The small molecule below binds the protein below.
Small molecule (SMILES): Nc1nc2c(ncn2[C@@H]2O[C@H](CO[P](=O)(O)O[P](=O)(O)NP(=O)(O)O)[C@@H](O)[C@H]2O)c(=O)[nH]1

Sequence of chain 1.A:
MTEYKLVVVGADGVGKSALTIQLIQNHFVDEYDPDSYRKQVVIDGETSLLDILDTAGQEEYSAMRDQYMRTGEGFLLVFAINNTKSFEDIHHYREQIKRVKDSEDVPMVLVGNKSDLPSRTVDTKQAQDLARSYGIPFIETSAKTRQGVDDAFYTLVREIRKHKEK

Binding-site contacts:
Ligand atom N3B contacts residue TYR32 of chain 1.A at 3.1 Å (h-bond).
Ligand atom O1A contacts residue ALA18 of chain 1.A at 2.7 Å (h-bond).
Ligand atom O6 contacts residue ASP119 of chain 1.A at 3.5 Å (salt-bridge).
Ligand atom O2G contacts residue GLY13 of chain 1.A at 3.3 Å (h-bond).
Ligand atom PG contacts residue MG1 of chain 1.H at 3.2 Å.
Ligand atom O2' contacts residue ASP30 of chain 1.A at 3.4 Å.
Ligand atom O6 contacts residue SER145 of chain 1.A at 3.4 Å.
Ligand atom O1G contacts residue MG1 of chain 1.H at 2.1 Å.
Ligand atom N2 contacts residue ASP119 of chain 1.A at 2.8 Å (salt-bridge).
Ligand atom O1A contacts residue GLY15 of chain 1.A at 3.5 Å.
Ligand atom C6 contacts residue ASP119 of chain 1.A at 3.5 Å.
Ligand atom O2A contacts residue TYR32 of chain 1.A at 3.5 Å.
Ligand atom O3G contacts residue TYR32 of chain 1.A at 2.7 Å (h-bond).
Ligand atom O1B contacts residue LYS16 of chain 1.A at 3.5 Å (salt-bridge).
Ligand atom N7 contacts residue ASN116 of chain 1.A at 3.1 Å (h-bond).
Ligand atom O2B contacts residue GLY13 of chain 1.A at 3.5 Å (h-bond).
Ligand atom O1B contacts residue MG1 of chain 1.H at 2.0 Å.
Ligand atom O3' contacts residue ASP30 of chain 1.A at 3.3 Å (salt-bridge).
Ligand atom O4' contacts residue LYS117 of chain 1.A at 3.2 Å (salt-bridge).
Ligand atom O2B contacts residue LYS16 of chain 1.A at 2.6 Å (salt-bridge).
Ligand atom O2B contacts residue GLY15 of chain 1.A at 3.1 Å (h-bond).
Ligand atom O2' contacts residue VAL29 of chain 1.A at 2.5 Å (h-bond).
Ligand atom C2' contacts residue VAL29 of chain 1.A at 3.4 Å (hydrophobic).
Ligand atom O6 contacts residue LYS147 of chain 1.A at 3.5 Å (salt-bridge).
Ligand atom O2B contacts residue VAL14 of chain 1.A at 3.2 Å (h-bond).
Ligand atom N3B contacts residue MG1 of chain 1.H at 3.4 Å.
Ligand atom O2G contacts residue ASP12 of chain 1.A at 3.5 Å.
Ligand atom O6 contacts residue ALA146 of chain 1.A at 2.8 Å (h-bond).
Ligand atom O6 contacts residue ASN116 of chain 1.A at 3.3 Å (h-bond).
Ligand atom O3A contacts residue GLY15 of chain 1.A at 3.1 Å (h-bond).
Ligand atom PG contacts residue TYR32 of chain 1.A at 3.5 Å.
Ligand atom O1B contacts residue SER17 of chain 1.A at 2.8 Å (h-bond).
Ligand atom O2' contacts residue PHE28 of chain 1.A at 3.4 Å.
Ligand atom O1A contacts residue SER17 of chain 1.A at 3.5 Å (h-bond).
Ligand atom N3B contacts residue GLY13 of chain 1.A at 3.2 Å (h-bond).
Ligand atom C8 contacts residue ALA18 of chain 1.A at 3.5 Å (hydrophobic).
Ligand atom N1 contacts residue ASP119 of chain 1.A at 2.7 Å (salt-bridge).
Ligand atom O2G contacts residue LYS16 of chain 1.A at 2.8 Å (salt-bridge).
Ligand atom PB contacts residue MG1 of chain 1.H at 3.2 Å.
Ligand atom O6 contacts residue LYS117 of chain 1.A at 3.3 Å.